Sequence of chain 1.G:
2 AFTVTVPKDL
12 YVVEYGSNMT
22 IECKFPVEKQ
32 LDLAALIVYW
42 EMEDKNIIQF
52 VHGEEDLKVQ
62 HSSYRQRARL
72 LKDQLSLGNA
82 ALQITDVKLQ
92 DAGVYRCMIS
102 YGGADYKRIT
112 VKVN

The small molecule below binds the protein below.
Small molecule (SMILES): CC(C)C[C@H](NC(=O)[C@H](C)NC(=O)[C@@H]1CCCN1C(=O)[C@@H](N)CC(=O)O)C(=O)N[C@@H](CC1=CN=C2C=CC=CC12)C(=O)N[C@@H](CCC(N)=O)C(=O)N[C@@H](CS)C(=O)N[C@H](C(=O)N[C@@H](Cc1ccccc1)C(=O)N[C@@H](C)C(=O)N[C@@H](C)C(=O)N[C@@H](CCCN=C(N)N)C(=O)N[C@@H](Cc1ccc(O)cc1)C(=O)N[C@@H](CS)C(=O)N[C@@H](Cc1ccc(O)cc1)C(=O)N[C@@H](CCC(=O)O)C(=O)N[C@H](C=O)CCC(=O)O)C(C)C

Binding-site contacts:
Ligand atom NH1 contacts residue ASP45 of chain 1.G at 3.5 Å.
Ligand atom CE1 contacts residue LYS59 of chain 1.G at 3.1 Å.
Ligand atom NE contacts residue ASN47 of chain 1.G at 2.5 Å (h-bond).
Ligand atom O contacts residue TYR40 of chain 1.G at 3.6 Å.
Ligand atom CD contacts residue HIS62 of chain 1.G at 3.5 Å.
Ligand atom CB contacts residue TYR40 of chain 1.G at 3.1 Å (hydrophobic).
Ligand atom N contacts residue ASN47 of chain 1.G at 3.7 Å.
Ligand atom CA contacts residue TYR40 of chain 1.G at 3.6 Å (hydrophobic).
Ligand atom NH2 contacts residue ASN47 of chain 1.G at 2.9 Å (h-bond).
Ligand atom CG contacts residue SER101 of chain 1.G at 3.6 Å.
Ligand atom NE contacts residue ASP45 of chain 1.G at 3.6 Å.
Ligand atom NE1 contacts residue ARG97 of chain 1.G at 3.3 Å (salt-bridge).
Ligand atom CD contacts residue ASN47 of chain 1.G at 3.6 Å.
Ligand atom OE1 contacts residue HIS62 of chain 1.G at 3.1 Å (h-bond).
Ligand atom CG contacts residue MET99 of chain 1.G at 3.7 Å (hydrophobic).
Ligand atom CB contacts residue VAL60 of chain 1.G at 3.6 Å (hydrophobic).
Ligand atom CD1 contacts residue LYS59 of chain 1.G at 3.1 Å.
Ligand atom CZ contacts residue TRP41 of chain 1.G at 3.2 Å (hydrophobic).
Ligand atom CZ3 contacts residue MET99 of chain 1.G at 3.6 Å (hydrophobic).
Ligand atom CZ contacts residue GLU42 of chain 1.G at 3.5 Å.
Ligand atom C contacts residue ASN47 of chain 1.G at 3.3 Å.
Ligand atom CA contacts residue WHL1 of chain 1.P at 3.5 Å.
Ligand atom SG contacts residue WHL1 of chain 1.P at 1.8 Å.
Ligand atom CD2 contacts residue TYR40 of chain 1.G at 3.7 Å (hydrophobic).
Ligand atom CB contacts residue WHL1 of chain 1.P at 2.9 Å.
Ligand atom NH1 contacts residue GLU42 of chain 1.G at 3.5 Å (salt-bridge).
Ligand atom CE3 contacts residue MET99 of chain 1.G at 3.6 Å (hydrophobic).
Ligand atom N contacts residue TYR40 of chain 1.G at 3.6 Å.
Ligand atom CB contacts residue WHL1 of chain 1.P at 3.5 Å.
Ligand atom O contacts residue ASN47 of chain 1.G at 2.5 Å (h-bond).
Ligand atom CD1 contacts residue VAL60 of chain 1.G at 3.7 Å (hydrophobic).
Ligand atom CZ contacts residue ASN47 of chain 1.G at 3.0 Å.
Ligand atom CE2 contacts residue TRP41 of chain 1.G at 3.6 Å (hydrophobic).
Ligand atom CG contacts residue VAL60 of chain 1.G at 3.5 Å (hydrophobic).
Ligand atom CE2 contacts residue ILE49 of chain 1.G at 3.1 Å (hydrophobic).
Ligand atom NH2 contacts residue GLU42 of chain 1.G at 2.7 Å (salt-bridge).
Ligand atom CH2 contacts residue MET99 of chain 1.G at 3.6 Å (hydrophobic).
Ligand atom CA contacts residue ASN47 of chain 1.G at 3.3 Å.
Ligand atom CD contacts residue ASP45 of chain 1.G at 3.3 Å.
Ligand atom CG contacts residue TYR40 of chain 1.G at 3.1 Å (hydrophobic).